This protein binds this small molecule.
Small molecule (SMILES): CC(=O)N[C@@H]1[C@@H](O)[C@H](O)[C@@H](CO)O[C@H]1O

Binding-site contacts:
Ligand atom C7 contacts residue ASN81 of chain 1.A at 3.2 Å.
Ligand atom C1 contacts residue ASN81 of chain 1.A at 1.4 Å.
Ligand atom C8 contacts residue ASN81 of chain 1.A at 4.3 Å.
Ligand atom O6 contacts residue THR83 of chain 1.A at 4.2 Å.
Ligand atom O7 contacts residue ASN81 of chain 1.A at 3.1 Å (h-bond).
Ligand atom C2 contacts residue ASN81 of chain 1.A at 2.5 Å.
Ligand atom O5 contacts residue ASN81 of chain 1.A at 2.4 Å (h-bond).
Ligand atom C4 contacts residue ASN81 of chain 1.A at 4.2 Å.
Ligand atom C3 contacts residue ASN81 of chain 1.A at 3.8 Å.
Ligand atom N2 contacts residue ASN81 of chain 1.A at 2.9 Å (h-bond).
Ligand atom C5 contacts residue ASN81 of chain 1.A at 3.7 Å.

Sequence of chain 1.A:
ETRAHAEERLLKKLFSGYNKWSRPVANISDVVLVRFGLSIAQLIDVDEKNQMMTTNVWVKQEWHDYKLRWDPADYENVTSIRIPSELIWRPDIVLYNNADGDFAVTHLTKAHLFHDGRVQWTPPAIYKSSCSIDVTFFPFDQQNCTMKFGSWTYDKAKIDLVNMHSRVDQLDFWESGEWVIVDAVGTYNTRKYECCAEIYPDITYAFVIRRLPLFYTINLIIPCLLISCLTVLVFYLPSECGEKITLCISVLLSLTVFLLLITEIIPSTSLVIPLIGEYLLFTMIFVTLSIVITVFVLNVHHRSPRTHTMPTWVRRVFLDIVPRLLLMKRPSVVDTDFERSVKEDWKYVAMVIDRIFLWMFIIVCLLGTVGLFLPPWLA